A protein and the small-molecule ligand that binds it are described below.
Small molecule (SMILES): O=c1[nH]cnc2c([C@@H]3N[C@H](CO)[C@@H](O)[C@H]3O)c[nH]c12

Binding-site contacts:
Ligand atom N7 contacts residue VAL108 of chain 1.A at 3.7 Å.
Ligand atom C5 contacts residue VAL108 of chain 1.A at 3.6 Å (hydrophobic).
Ligand atom C3' contacts residue LEU177 of chain 1.A at 3.7 Å (hydrophobic).
Ligand atom O2' contacts residue ASN65 of chain 1.A at 3.0 Å (h-bond).
Ligand atom C1' contacts residue ASN65 of chain 1.A at 3.3 Å.
Ligand atom O2' contacts residue CA1 of chain 1.E at 2.5 Å.
Ligand atom O5' contacts residue GLU192 of chain 1.A at 2.7 Å (salt-bridge).
Ligand atom O2' contacts residue ASP40 of chain 1.A at 2.6 Å (salt-bridge).
Ligand atom C2 contacts residue ALA193 of chain 1.A at 3.5 Å (hydrophobic).
Ligand atom C3' contacts residue CA1 of chain 1.E at 3.6 Å.
Ligand atom C8 contacts residue TYR251 of chain 1.A at 3.6 Å (hydrophobic).
Ligand atom N3 contacts residue ALA193 of chain 1.A at 3.5 Å.
Ligand atom C2' contacts residue ASP40 of chain 1.A at 3.2 Å.
Ligand atom C5' contacts residue GLU192 of chain 1.A at 3.2 Å.
Ligand atom C5' contacts residue ASN186 of chain 1.A at 3.7 Å.
Ligand atom N7 contacts residue HIS267 of chain 1.A at 3.9 Å.
Ligand atom O6 contacts residue TRP254 of chain 1.A at 3.1 Å (h-bond).
Ligand atom O3' contacts residue ASP268 of chain 1.A at 2.6 Å (salt-bridge).
Ligand atom C6 contacts residue VAL108 of chain 1.A at 3.7 Å (hydrophobic).
Ligand atom O3' contacts residue LEU177 of chain 1.A at 3.5 Å.
Ligand atom N4' contacts residue ASN194 of chain 1.A at 3.7 Å.
Ligand atom C4' contacts residue GLU192 of chain 1.A at 3.6 Å.
Ligand atom O3' contacts residue LEU151 of chain 1.A at 3.0 Å (h-bond).
Ligand atom O5' contacts residue ALA193 of chain 1.A at 3.5 Å.
Ligand atom C1' contacts residue HIS109 of chain 1.A at 3.6 Å.
Ligand atom C4' contacts residue ASN194 of chain 1.A at 3.8 Å.
Ligand atom C3' contacts residue ASP268 of chain 1.A at 3.4 Å.
Ligand atom N1 contacts residue VAL108 of chain 1.A at 3.7 Å.
Ligand atom C8 contacts residue HIS267 of chain 1.A at 3.6 Å.
Ligand atom C2' contacts residue CA1 of chain 1.E at 3.6 Å.
Ligand atom N4' contacts residue ASN65 of chain 1.A at 3.8 Å.
Ligand atom O3' contacts residue CA1 of chain 1.E at 2.7 Å.
Ligand atom O3' contacts residue ASN194 of chain 1.A at 3.4 Å (h-bond).
Ligand atom C9 contacts residue HIS109 of chain 1.A at 3.4 Å.
Ligand atom C8 contacts residue HIS109 of chain 1.A at 3.7 Å.
Ligand atom O2' contacts residue ASP41 of chain 1.A at 3.0 Å (salt-bridge).
Ligand atom C6 contacts residue ASN186 of chain 1.A at 3.8 Å.
Ligand atom O2' contacts residue ASP268 of chain 1.A at 3.3 Å (salt-bridge).
Ligand atom C3' contacts residue ASP40 of chain 1.A at 3.6 Å.
Ligand atom O5' contacts residue ASN186 of chain 1.A at 2.8 Å (h-bond).

Sequence of chain 1.A:
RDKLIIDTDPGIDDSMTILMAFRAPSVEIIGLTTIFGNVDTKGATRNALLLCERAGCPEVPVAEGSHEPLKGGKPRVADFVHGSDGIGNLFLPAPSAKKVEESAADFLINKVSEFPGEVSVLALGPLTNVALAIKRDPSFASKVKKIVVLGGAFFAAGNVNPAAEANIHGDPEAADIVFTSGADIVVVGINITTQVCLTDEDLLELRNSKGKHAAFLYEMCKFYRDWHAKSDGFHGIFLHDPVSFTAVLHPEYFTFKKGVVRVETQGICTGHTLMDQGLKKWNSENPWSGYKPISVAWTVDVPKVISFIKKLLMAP

Sequence of chain 1.B:
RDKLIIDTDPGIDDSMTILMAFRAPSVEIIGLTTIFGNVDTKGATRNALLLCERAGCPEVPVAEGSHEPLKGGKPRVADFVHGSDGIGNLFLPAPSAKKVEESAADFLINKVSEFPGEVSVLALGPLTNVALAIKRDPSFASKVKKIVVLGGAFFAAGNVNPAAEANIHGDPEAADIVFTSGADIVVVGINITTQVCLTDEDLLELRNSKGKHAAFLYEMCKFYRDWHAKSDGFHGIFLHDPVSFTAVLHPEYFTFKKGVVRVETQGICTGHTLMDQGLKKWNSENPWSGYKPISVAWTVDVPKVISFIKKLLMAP